Binding-site contacts:
Ligand atom C2 contacts residue HUH1 of chain 1.F at 4.2 Å.
Ligand atom C1 contacts residue HUH1 of chain 1.F at 3.6 Å.
Ligand atom N3 contacts residue ASP114 of chain 1.A at 3.0 Å (salt-bridge).
Ligand atom N5 contacts residue ALA60 of chain 1.A at 3.9 Å.
Ligand atom N4 contacts residue LEU115 of chain 1.A at 4.1 Å.
Ligand atom C2 contacts residue LEU164 of chain 1.A at 3.7 Å (hydrophobic).
Ligand atom N3 contacts residue MET116 of chain 1.A at 3.3 Å (h-bond).
Ligand atom C2 contacts residue GLN113 of chain 1.A at 3.5 Å.
Ligand atom C2 contacts residue ASP114 of chain 1.A at 3.6 Å.
Ligand atom N5 contacts residue HUH1 of chain 1.F at 4.4 Å.
Ligand atom C1 contacts residue GLN113 of chain 1.A at 4.0 Å.
Ligand atom C2 contacts residue ALA60 of chain 1.A at 3.5 Å (hydrophobic).
Ligand atom N3 contacts residue LEU164 of chain 1.A at 4.2 Å.
Ligand atom C1 contacts residue ALA60 of chain 1.A at 3.9 Å (hydrophobic).
Ligand atom N3 contacts residue LEU115 of chain 1.A at 3.8 Å.
Ligand atom N3 contacts residue ALA60 of chain 1.A at 3.3 Å.
Ligand atom N4 contacts residue ALA60 of chain 1.A at 3.5 Å.
Ligand atom N4 contacts residue ASP114 of chain 1.A at 4.2 Å.
Ligand atom N4 contacts residue MET116 of chain 1.A at 3.6 Å (h-bond).
Ligand atom C1 contacts residue LEU164 of chain 1.A at 3.9 Å (hydrophobic).

Sequence of chain 1.A:
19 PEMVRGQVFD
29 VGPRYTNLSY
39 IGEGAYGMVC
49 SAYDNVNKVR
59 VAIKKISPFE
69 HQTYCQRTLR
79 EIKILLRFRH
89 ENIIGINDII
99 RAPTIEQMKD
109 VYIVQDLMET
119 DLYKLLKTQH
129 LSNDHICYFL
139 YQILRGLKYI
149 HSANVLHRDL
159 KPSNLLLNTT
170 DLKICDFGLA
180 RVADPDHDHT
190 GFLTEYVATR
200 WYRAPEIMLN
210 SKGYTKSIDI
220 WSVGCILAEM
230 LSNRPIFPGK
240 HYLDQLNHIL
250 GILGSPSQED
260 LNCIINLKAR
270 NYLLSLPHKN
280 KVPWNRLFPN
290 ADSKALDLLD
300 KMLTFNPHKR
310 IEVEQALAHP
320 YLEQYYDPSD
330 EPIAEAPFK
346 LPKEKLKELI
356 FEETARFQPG

A protein and the small-molecule ligand that binds it are described below.
Small molecule (SMILES): c1c[nH]nn1